Sequence of chain 1.E:
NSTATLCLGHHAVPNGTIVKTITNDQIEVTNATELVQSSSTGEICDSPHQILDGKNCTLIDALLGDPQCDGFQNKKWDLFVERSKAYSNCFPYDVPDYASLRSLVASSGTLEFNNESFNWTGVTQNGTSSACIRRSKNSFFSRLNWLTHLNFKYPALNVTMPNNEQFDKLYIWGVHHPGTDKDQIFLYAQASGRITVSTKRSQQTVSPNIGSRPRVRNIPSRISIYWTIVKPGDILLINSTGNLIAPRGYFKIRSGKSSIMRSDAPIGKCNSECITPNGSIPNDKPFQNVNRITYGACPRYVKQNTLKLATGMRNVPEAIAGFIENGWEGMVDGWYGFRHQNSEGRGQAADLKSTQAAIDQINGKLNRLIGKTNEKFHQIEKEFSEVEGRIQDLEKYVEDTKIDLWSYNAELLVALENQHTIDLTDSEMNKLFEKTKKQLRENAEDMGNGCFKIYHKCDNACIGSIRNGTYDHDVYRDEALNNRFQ

Binding-site contacts:
Ligand atom C1 contacts residue SER219 of chain 1.C at 3.8 Å.
Ligand atom O6 contacts residue THR167 of chain 1.E at 3.5 Å (h-bond).
Ligand atom C8 contacts residue ILE242 of chain 1.E at 3.5 Å (hydrophobic).
Ligand atom C5 contacts residue ARG222 of chain 1.C at 4.2 Å.
Ligand atom C8 contacts residue ARG222 of chain 1.C at 4.2 Å.
Ligand atom C2 contacts residue ASN165 of chain 1.E at 2.5 Å.
Ligand atom C7 contacts residue ARG222 of chain 1.C at 3.8 Å.
Ligand atom C2 contacts residue ARG222 of chain 1.C at 4.0 Å.
Ligand atom C5 contacts residue ASN165 of chain 1.E at 3.6 Å.
Ligand atom C3 contacts residue ARG222 of chain 1.C at 4.2 Å.
Ligand atom O6 contacts residue ARG222 of chain 1.C at 3.1 Å (salt-bridge).
Ligand atom C7 contacts residue ASN165 of chain 1.E at 3.6 Å.
Ligand atom C6 contacts residue LEU244 of chain 1.E at 4.0 Å (hydrophobic).
Ligand atom O7 contacts residue PRO221 of chain 1.C at 3.8 Å.
Ligand atom C3 contacts residue ASN165 of chain 1.E at 3.8 Å.
Ligand atom O3 contacts residue ARG222 of chain 1.C at 3.8 Å.
Ligand atom C4 contacts residue ASN165 of chain 1.E at 4.2 Å.
Ligand atom C3 contacts residue SER219 of chain 1.C at 4.3 Å.
Ligand atom N2 contacts residue ASN165 of chain 1.E at 2.9 Å (h-bond).
Ligand atom C2 contacts residue SER219 of chain 1.C at 4.3 Å.
Ligand atom N2 contacts residue SER219 of chain 1.C at 3.9 Å.
Ligand atom C5 contacts residue LEU244 of chain 1.E at 4.2 Å (hydrophobic).
Ligand atom C6 contacts residue THR167 of chain 1.E at 3.9 Å.
Ligand atom C8 contacts residue NAG1 of chain 1.X at 3.7 Å.
Ligand atom O5 contacts residue ASN165 of chain 1.E at 2.3 Å (h-bond).
Ligand atom O7 contacts residue ARG222 of chain 1.C at 2.8 Å (salt-bridge).
Ligand atom C4 contacts residue ARG222 of chain 1.C at 3.7 Å.
Ligand atom C7 contacts residue PRO221 of chain 1.C at 4.1 Å (hydrophobic).
Ligand atom O7 contacts residue ASN165 of chain 1.E at 3.9 Å.
Ligand atom C1 contacts residue ARG222 of chain 1.C at 4.4 Å.
Ligand atom C6 contacts residue ARG222 of chain 1.C at 4.4 Å.
Ligand atom O6 contacts residue LEU244 of chain 1.E at 3.2 Å.
Ligand atom C8 contacts residue PRO221 of chain 1.C at 3.8 Å (hydrophobic).
Ligand atom C1 contacts residue ASN165 of chain 1.E at 1.4 Å.
Ligand atom C7 contacts residue NAG1 of chain 1.X at 4.3 Å.
Ligand atom O5 contacts residue ARG222 of chain 1.C at 3.9 Å.

This small molecule binds to this protein.
Small molecule (SMILES): CC(=O)N[C@H]1[C@H](O[C@H]2[C@H](O)[C@@H](NC(C)=O)CO[C@@H]2CO)O[C@H](CO)[C@@H](O)[C@@H]1O

Sequence of chain 1.C:
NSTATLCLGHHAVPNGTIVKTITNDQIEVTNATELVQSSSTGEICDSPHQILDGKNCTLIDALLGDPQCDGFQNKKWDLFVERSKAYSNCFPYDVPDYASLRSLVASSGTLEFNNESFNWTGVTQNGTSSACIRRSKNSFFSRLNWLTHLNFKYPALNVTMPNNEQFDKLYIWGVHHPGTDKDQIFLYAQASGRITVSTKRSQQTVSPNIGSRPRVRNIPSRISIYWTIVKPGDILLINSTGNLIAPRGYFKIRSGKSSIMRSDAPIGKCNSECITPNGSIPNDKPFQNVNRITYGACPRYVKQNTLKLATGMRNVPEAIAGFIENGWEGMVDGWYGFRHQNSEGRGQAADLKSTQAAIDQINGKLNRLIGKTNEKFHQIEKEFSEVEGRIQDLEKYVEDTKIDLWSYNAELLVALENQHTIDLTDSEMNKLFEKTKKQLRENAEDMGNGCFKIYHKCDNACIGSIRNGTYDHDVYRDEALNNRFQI